A small-molecule ligand and the protein it binds are described below.
Small molecule (SMILES): Nc1ncnc2c1ncn2[C@@H]1O[C@H](CO[P](=O)(O)O[P](=O)(O)NP(=O)(O)O)[C@@H](O)[C@H]1O

Sequence of chain 1.A:
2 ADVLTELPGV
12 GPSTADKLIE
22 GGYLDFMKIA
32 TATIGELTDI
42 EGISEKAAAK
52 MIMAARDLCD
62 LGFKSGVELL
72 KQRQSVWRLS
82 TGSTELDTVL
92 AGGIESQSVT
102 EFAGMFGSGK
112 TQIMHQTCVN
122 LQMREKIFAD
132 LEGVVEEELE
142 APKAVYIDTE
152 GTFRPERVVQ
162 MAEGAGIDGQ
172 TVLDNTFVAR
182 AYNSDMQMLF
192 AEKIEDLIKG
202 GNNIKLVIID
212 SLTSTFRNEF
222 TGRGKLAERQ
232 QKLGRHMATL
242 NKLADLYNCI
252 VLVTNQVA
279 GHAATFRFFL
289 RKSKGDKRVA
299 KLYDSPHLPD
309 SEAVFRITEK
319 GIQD

Binding-site contacts:
Ligand atom O1G contacts residue MG1 of chain 1.C at 2.6 Å.
Ligand atom O1A contacts residue THR112 of chain 1.A at 3.0 Å (h-bond).
Ligand atom O5' contacts residue GLN113 of chain 1.A at 3.3 Å.
Ligand atom O2B contacts residue SER109 of chain 1.A at 3.5 Å (h-bond).
Ligand atom O1A contacts residue LYS111 of chain 1.A at 3.6 Å (salt-bridge).
Ligand atom O3A contacts residue GLY108 of chain 1.A at 3.1 Å.
Ligand atom O3A contacts residue SER109 of chain 1.A at 3.8 Å.
Ligand atom N7 contacts residue ARG158 of chain 1.A at 3.5 Å (salt-bridge).
Ligand atom N6 contacts residue ARG158 of chain 1.A at 3.3 Å (salt-bridge).
Ligand atom O2A contacts residue GLN113 of chain 1.A at 3.8 Å.
Ligand atom O1A contacts residue GLN113 of chain 1.A at 2.8 Å (h-bond).
Ligand atom N3B contacts residue MG1 of chain 1.C at 3.6 Å.
Ligand atom O2B contacts residue GLY110 of chain 1.A at 3.1 Å (h-bond).
Ligand atom N7 contacts residue GLN113 of chain 1.A at 3.7 Å.
Ligand atom PB contacts residue MG1 of chain 1.C at 3.3 Å.
Ligand atom O3G contacts residue PHE107 of chain 1.A at 3.6 Å.
Ligand atom C1' contacts residue ILE315 of chain 1.A at 3.8 Å (hydrophobic).
Ligand atom C8 contacts residue GLN113 of chain 1.A at 3.6 Å.
Ligand atom PG contacts residue MG1 of chain 1.C at 3.1 Å.
Ligand atom C2 contacts residue THR316 of chain 1.A at 3.6 Å.
Ligand atom PB contacts residue GLY110 of chain 1.A at 3.8 Å.
Ligand atom N3B contacts residue LYS111 of chain 1.A at 3.5 Å (salt-bridge).
Ligand atom O3A contacts residue GLY110 of chain 1.A at 3.3 Å (h-bond).
Ligand atom O2B contacts residue LYS111 of chain 1.A at 2.8 Å (salt-bridge).
Ligand atom N1 contacts residue GLU317 of chain 1.A at 3.7 Å.
Ligand atom O1A contacts residue GLY110 of chain 1.A at 3.4 Å.
Ligand atom O2G contacts residue MG1 of chain 1.C at 2.8 Å.
Ligand atom O3G contacts residue GLN257 of chain 1.A at 3.6 Å.
Ligand atom C2 contacts residue GLU317 of chain 1.A at 3.7 Å.
Ligand atom O1B contacts residue THR112 of chain 1.A at 2.8 Å (h-bond).
Ligand atom PB contacts residue LYS111 of chain 1.A at 3.6 Å.
Ligand atom N3B contacts residue PHE107 of chain 1.A at 3.7 Å.
Ligand atom O4' contacts residue GLN113 of chain 1.A at 3.5 Å.
Ligand atom O1B contacts residue MG1 of chain 1.C at 2.0 Å.
Ligand atom C5 contacts residue ARG158 of chain 1.A at 3.6 Å.
Ligand atom N3B contacts residue GLY108 of chain 1.A at 2.8 Å (h-bond).
Ligand atom O1G contacts residue LYS111 of chain 1.A at 3.6 Å.
Ligand atom N6 contacts residue GLN161 of chain 1.A at 2.9 Å (h-bond).
Ligand atom C6 contacts residue ARG158 of chain 1.A at 3.4 Å.
Ligand atom PB contacts residue GLY108 of chain 1.A at 3.6 Å.